The small molecule below binds the protein below.
Small molecule (SMILES): CCOC(=O)CCC(=O)O

Sequence of chain 1.D:
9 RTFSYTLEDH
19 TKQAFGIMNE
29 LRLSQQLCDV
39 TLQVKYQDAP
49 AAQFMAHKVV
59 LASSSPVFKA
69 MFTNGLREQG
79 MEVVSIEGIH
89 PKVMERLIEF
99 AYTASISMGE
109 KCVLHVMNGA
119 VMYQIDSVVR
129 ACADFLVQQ

Binding-site contacts:
Ligand atom OAA contacts residue CYS110 of chain 1.D at 3.7 Å.
Ligand atom OAG contacts residue CYS110 of chain 1.D at 4.1 Å.
Ligand atom CAF contacts residue CYS110 of chain 1.D at 4.0 Å (hydrophobic).
Ligand atom CAJ contacts residue HIS113 of chain 1.D at 4.2 Å.
Ligand atom CAC contacts residue ARG94 of chain 1.D at 3.5 Å.
Ligand atom CAC contacts residue CYS110 of chain 1.D at 3.4 Å (hydrophobic).
Ligand atom OAG contacts residue ARG94 of chain 1.D at 4.4 Å.
Ligand atom OAB contacts residue ARG94 of chain 1.D at 2.9 Å (salt-bridge).
Ligand atom OAH contacts residue VAL91 of chain 1.D at 4.5 Å.
Ligand atom CAF contacts residue VAL91 of chain 1.D at 4.4 Å (hydrophobic).
Ligand atom CAD contacts residue CYS110 of chain 1.D at 3.5 Å (hydrophobic).
Ligand atom CAE contacts residue CYS110 of chain 1.D at 3.5 Å (hydrophobic).
Ligand atom CAD contacts residue ARG94 of chain 1.D at 3.3 Å.
Ligand atom CAJ contacts residue HIS88 of chain 1.D at 3.9 Å.
Ligand atom OAG contacts residue VAL91 of chain 1.D at 3.6 Å.
Ligand atom OAB contacts residue GLY107 of chain 1.D at 3.3 Å (h-bond).
Ligand atom OAB contacts residue CYS110 of chain 1.D at 3.6 Å (h-bond).
Ligand atom OAH contacts residue HIS113 of chain 1.D at 4.0 Å.
Ligand atom OAG contacts residue LYS90 of chain 1.D at 3.6 Å.
Ligand atom CAC contacts residue GLY107 of chain 1.D at 4.3 Å.
Ligand atom CAF contacts residue LYS90 of chain 1.D at 4.4 Å.
Ligand atom OAB contacts residue MET106 of chain 1.D at 4.3 Å.
Ligand atom CAI contacts residue HIS88 of chain 1.D at 3.6 Å.